Sequence of chain 1.B:
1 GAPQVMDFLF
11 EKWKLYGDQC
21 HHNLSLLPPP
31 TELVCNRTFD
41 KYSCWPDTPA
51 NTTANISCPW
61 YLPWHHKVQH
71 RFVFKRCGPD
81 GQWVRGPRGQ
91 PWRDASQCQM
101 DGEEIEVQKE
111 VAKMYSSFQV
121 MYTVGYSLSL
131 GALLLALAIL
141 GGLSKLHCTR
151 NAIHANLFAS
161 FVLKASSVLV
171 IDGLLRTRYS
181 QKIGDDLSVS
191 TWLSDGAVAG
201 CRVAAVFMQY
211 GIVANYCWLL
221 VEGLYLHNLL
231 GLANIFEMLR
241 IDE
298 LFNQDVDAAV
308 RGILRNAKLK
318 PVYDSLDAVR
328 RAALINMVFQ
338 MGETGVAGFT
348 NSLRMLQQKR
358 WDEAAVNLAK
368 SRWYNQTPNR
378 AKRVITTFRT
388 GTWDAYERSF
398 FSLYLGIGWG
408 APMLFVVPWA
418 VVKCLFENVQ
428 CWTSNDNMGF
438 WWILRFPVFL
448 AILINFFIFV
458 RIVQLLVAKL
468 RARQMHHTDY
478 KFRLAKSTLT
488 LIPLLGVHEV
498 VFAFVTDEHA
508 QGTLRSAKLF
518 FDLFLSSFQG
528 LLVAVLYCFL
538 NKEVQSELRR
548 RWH

The small molecule below binds the protein below.
Small molecule (SMILES): CC(=O)N[C@@H]1[C@@H](O)[C@H](O)[C@@H](CO)O[C@H]1O

Binding-site contacts:
Ligand atom C5 contacts residue ASN51 of chain 1.B at 3.6 Å.
Ligand atom C1 contacts residue ASN51 of chain 1.B at 1.4 Å.
Ligand atom N2 contacts residue ASN51 of chain 1.B at 3.0 Å (h-bond).
Ligand atom O6 contacts residue ALA50 of chain 1.B at 2.8 Å (h-bond).
Ligand atom C7 contacts residue ASN51 of chain 1.B at 3.9 Å.
Ligand atom O6 contacts residue PRO49 of chain 1.B at 4.3 Å.
Ligand atom O7 contacts residue ASN51 of chain 1.B at 4.3 Å.
Ligand atom C3 contacts residue ASN51 of chain 1.B at 3.8 Å.
Ligand atom O5 contacts residue ASN51 of chain 1.B at 2.3 Å (h-bond).
Ligand atom C5 contacts residue ALA50 of chain 1.B at 3.9 Å (hydrophobic).
Ligand atom C6 contacts residue ALA50 of chain 1.B at 3.6 Å (hydrophobic).
Ligand atom C2 contacts residue ASN51 of chain 1.B at 2.5 Å.
Ligand atom C4 contacts residue ASN51 of chain 1.B at 4.3 Å.
Ligand atom O5 contacts residue ALA50 of chain 1.B at 3.6 Å (h-bond).